Sequence of chain 2.A:
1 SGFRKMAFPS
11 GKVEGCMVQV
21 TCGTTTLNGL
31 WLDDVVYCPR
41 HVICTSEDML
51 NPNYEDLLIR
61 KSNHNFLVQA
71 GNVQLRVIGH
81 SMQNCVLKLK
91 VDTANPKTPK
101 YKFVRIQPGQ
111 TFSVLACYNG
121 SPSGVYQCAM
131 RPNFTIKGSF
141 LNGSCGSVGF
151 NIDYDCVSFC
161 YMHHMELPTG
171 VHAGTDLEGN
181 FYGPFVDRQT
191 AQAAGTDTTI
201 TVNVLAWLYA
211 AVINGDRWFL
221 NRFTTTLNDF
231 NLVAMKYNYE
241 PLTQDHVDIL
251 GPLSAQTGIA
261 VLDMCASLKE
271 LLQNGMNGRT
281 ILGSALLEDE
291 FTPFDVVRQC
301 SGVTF

Binding-site contacts:
Ligand atom O29 contacts residue ASN142 of chain 2.A at 3.2 Å.
Ligand atom C27 contacts residue GLU166 of chain 2.A at 3.6 Å.
Ligand atom C31 contacts residue CYS145 of chain 2.A at 2.9 Å (hydrophobic).
Ligand atom N26 contacts residue HIS163 of chain 2.A at 3.0 Å (h-bond).
Ligand atom C13 contacts residue GLU166 of chain 2.A at 3.8 Å.
Ligand atom C25 contacts residue LEU141 of chain 2.A at 3.5 Å (hydrophobic).
Ligand atom C24 contacts residue ASN142 of chain 2.A at 3.5 Å.
Ligand atom C25 contacts residue PHE140 of chain 2.A at 3.4 Å (hydrophobic).
Ligand atom C04 contacts residue MET49 of chain 2.A at 3.5 Å (hydrophobic).
Ligand atom C24 contacts residue LEU141 of chain 2.A at 3.3 Å (hydrophobic).
Ligand atom C24 contacts residue GLU166 of chain 2.A at 3.6 Å.
Ligand atom O14 contacts residue GLU166 of chain 2.A at 2.7 Å (salt-bridge).
Ligand atom C28 contacts residue CYS145 of chain 2.A at 2.7 Å (hydrophobic).
Ligand atom C16 contacts residue GLU166 of chain 2.A at 3.3 Å.
Ligand atom N26 contacts residue GLU166 of chain 2.A at 3.7 Å.
Ligand atom C17 contacts residue GLU166 of chain 2.A at 3.2 Å.
Ligand atom C07 contacts residue MET165 of chain 2.A at 3.7 Å (hydrophobic).
Ligand atom O14 contacts residue MET165 of chain 2.A at 3.4 Å.
Ligand atom N26 contacts residue SER144 of chain 2.A at 3.8 Å.
Ligand atom C07 contacts residue CYS145 of chain 2.A at 3.6 Å (hydrophobic).
Ligand atom C12 contacts residue ASN142 of chain 2.A at 3.5 Å.
Ligand atom C30 contacts residue CYS145 of chain 2.A at 1.8 Å (hydrophobic).
Ligand atom C18 contacts residue GLU166 of chain 2.A at 3.1 Å.
Ligand atom C06 contacts residue HIS164 of chain 2.A at 3.5 Å.
Ligand atom O32 contacts residue GLY143 of chain 2.A at 3.6 Å (h-bond).
Ligand atom C01 contacts residue ASP187 of chain 2.A at 3.5 Å.
Ligand atom C24 contacts residue PHE140 of chain 2.A at 3.5 Å (hydrophobic).
Ligand atom C06 contacts residue HIS41 of chain 2.A at 3.5 Å.
Ligand atom O29 contacts residue LEU141 of chain 2.A at 3.8 Å.
Ligand atom C23 contacts residue ASN142 of chain 2.A at 3.5 Å.
Ligand atom C03 contacts residue GLN189 of chain 2.A at 3.7 Å.
Ligand atom O29 contacts residue CYS145 of chain 2.A at 3.3 Å (h-bond).
Ligand atom C07 contacts residue HIS41 of chain 2.A at 3.6 Å.
Ligand atom C01 contacts residue HIS41 of chain 2.A at 3.7 Å.
Ligand atom C31 contacts residue GLY143 of chain 2.A at 3.4 Å.
Ligand atom N11 contacts residue CYS145 of chain 2.A at 3.5 Å (h-bond).
Ligand atom C25 contacts residue GLU166 of chain 2.A at 3.6 Å.
Ligand atom C07 contacts residue HIS164 of chain 2.A at 3.0 Å.
Ligand atom C27 contacts residue HIS163 of chain 2.A at 3.8 Å.
Ligand atom O29 contacts residue GLY143 of chain 2.A at 2.9 Å (h-bond).

Sequence of chain 1.A:
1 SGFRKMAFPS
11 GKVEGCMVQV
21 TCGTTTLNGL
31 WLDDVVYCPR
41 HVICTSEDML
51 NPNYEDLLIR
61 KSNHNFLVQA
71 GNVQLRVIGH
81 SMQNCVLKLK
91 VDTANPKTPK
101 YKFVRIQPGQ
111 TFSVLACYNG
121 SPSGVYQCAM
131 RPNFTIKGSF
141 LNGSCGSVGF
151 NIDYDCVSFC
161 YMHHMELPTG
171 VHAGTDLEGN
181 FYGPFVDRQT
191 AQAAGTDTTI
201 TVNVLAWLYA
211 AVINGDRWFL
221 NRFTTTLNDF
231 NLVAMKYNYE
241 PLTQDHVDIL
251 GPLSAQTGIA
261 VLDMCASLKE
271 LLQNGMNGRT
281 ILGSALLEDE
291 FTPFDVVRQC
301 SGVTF

The small molecule below binds the protein below.
Small molecule (SMILES): CC(C)(C)c1ccc(N(C(=O)CCO)[C@@H](C(=O)NC2CCCCC2)c2cccnc2)cc1